Sequence of chain 2.A:
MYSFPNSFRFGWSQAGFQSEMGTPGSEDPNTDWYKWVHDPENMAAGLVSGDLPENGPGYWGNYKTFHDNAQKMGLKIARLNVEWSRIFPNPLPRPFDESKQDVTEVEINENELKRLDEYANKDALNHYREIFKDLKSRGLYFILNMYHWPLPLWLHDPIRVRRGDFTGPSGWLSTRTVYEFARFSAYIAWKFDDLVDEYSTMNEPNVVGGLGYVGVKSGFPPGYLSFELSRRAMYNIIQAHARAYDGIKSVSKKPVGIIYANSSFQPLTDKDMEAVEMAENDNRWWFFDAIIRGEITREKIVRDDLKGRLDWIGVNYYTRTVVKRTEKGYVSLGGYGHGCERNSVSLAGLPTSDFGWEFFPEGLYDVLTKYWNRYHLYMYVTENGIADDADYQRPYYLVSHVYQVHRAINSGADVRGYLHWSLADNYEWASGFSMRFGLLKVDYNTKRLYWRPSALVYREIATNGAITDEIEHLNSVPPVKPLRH

A small-molecule ligand and the protein it binds are described below.
Small molecule (SMILES): OC[C@H]1NC(=NO)[C@H](O)[C@@H](O)[C@H]1O

Binding-site contacts:
Ligand atom C4 contacts residue TRP433 of chain 2.A at 3.8 Å (hydrophobic).
Ligand atom O6 contacts residue TRP361 of chain 2.A at 3.4 Å.
Ligand atom C6 contacts residue PHE441 of chain 2.A at 3.5 Å (hydrophobic).
Ligand atom O3 contacts residue TRP433 of chain 2.A at 3.2 Å (h-bond).
Ligand atom C3 contacts residue TRP425 of chain 2.A at 3.8 Å (hydrophobic).
Ligand atom O6 contacts residue PHE441 of chain 2.A at 3.3 Å.
Ligand atom O2 contacts residue GLU206 of chain 2.A at 3.4 Å (salt-bridge).
Ligand atom O3 contacts residue HIS150 of chain 2.A at 2.7 Å (h-bond).
Ligand atom C1 contacts residue GLU206 of chain 2.A at 3.6 Å.
Ligand atom C3 contacts residue HIS150 of chain 2.A at 3.7 Å.
Ligand atom C5 contacts residue TYR322 of chain 2.A at 3.3 Å (hydrophobic).
Ligand atom C2 contacts residue GLU206 of chain 2.A at 3.7 Å.
Ligand atom C4 contacts residue GLU432 of chain 2.A at 3.5 Å.
Ligand atom N1 contacts residue TYR322 of chain 2.A at 3.8 Å.
Ligand atom C4 contacts residue GLN18 of chain 2.A at 3.7 Å.
Ligand atom C6 contacts residue TYR322 of chain 2.A at 3.7 Å (hydrophobic).
Ligand atom N5 contacts residue GLU387 of chain 2.A at 3.2 Å (salt-bridge).
Ligand atom O7 contacts residue TYR322 of chain 2.A at 3.2 Å.
Ligand atom C6 contacts residue GLU432 of chain 2.A at 3.4 Å.
Ligand atom C5 contacts residue GLU387 of chain 2.A at 3.5 Å.
Ligand atom O4 contacts residue GLU432 of chain 2.A at 2.7 Å (salt-bridge).
Ligand atom C2 contacts residue TRP151 of chain 2.A at 3.7 Å (hydrophobic).
Ligand atom O2 contacts residue HIS150 of chain 2.A at 3.5 Å (h-bond).
Ligand atom O2 contacts residue ASN205 of chain 2.A at 3.0 Å (h-bond).
Ligand atom O3 contacts residue GLN18 of chain 2.A at 2.5 Å (h-bond).
Ligand atom O6 contacts residue GLU432 of chain 2.A at 2.7 Å (salt-bridge).
Ligand atom O4 contacts residue TRP433 of chain 2.A at 3.0 Å (h-bond).
Ligand atom C3 contacts residue GLN18 of chain 2.A at 3.5 Å.
Ligand atom O7 contacts residue GLU206 of chain 2.A at 3.3 Å (salt-bridge).
Ligand atom N5 contacts residue TYR322 of chain 2.A at 3.2 Å (h-bond).
Ligand atom O2 contacts residue GLU387 of chain 2.A at 2.8 Å (salt-bridge).
Ligand atom C2 contacts residue GLU387 of chain 2.A at 3.4 Å.
Ligand atom C6 contacts residue TRP425 of chain 2.A at 3.6 Å (hydrophobic).
Ligand atom C5 contacts residue TRP425 of chain 2.A at 3.7 Å (hydrophobic).
Ligand atom O3 contacts residue TRP425 of chain 2.A at 3.7 Å.
Ligand atom N1 contacts residue GLU387 of chain 2.A at 3.4 Å (salt-bridge).
Ligand atom C3 contacts residue GLU387 of chain 2.A at 3.5 Å.
Ligand atom C4 contacts residue TRP425 of chain 2.A at 3.7 Å (hydrophobic).
Ligand atom C1 contacts residue GLU387 of chain 2.A at 3.0 Å.
Ligand atom N1 contacts residue GLU206 of chain 2.A at 2.7 Å (salt-bridge).